Sequence of chain 2.A:
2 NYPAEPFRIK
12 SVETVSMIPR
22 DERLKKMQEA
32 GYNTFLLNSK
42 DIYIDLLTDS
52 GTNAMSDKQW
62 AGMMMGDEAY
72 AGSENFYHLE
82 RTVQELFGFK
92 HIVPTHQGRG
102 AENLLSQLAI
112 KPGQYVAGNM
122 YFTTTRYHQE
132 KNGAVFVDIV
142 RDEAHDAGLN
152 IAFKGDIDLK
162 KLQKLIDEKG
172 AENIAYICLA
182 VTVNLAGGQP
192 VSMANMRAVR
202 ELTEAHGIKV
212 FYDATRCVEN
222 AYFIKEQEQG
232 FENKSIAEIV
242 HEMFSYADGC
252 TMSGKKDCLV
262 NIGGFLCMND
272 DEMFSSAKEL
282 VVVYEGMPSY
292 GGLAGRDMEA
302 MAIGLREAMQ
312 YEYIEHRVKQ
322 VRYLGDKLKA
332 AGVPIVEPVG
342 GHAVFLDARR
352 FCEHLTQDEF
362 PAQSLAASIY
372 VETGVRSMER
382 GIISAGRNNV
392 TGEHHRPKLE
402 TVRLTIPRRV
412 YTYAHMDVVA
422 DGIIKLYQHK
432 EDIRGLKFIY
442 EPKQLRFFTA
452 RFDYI

Binding-site contacts:
Ligand atom C3 contacts residue THR15 of chain 2.B at 4.4 Å.
Ligand atom C2 contacts residue GLU14 of chain 2.B at 3.4 Å.
Ligand atom C contacts residue THR15 of chain 2.B at 3.9 Å.
Ligand atom O contacts residue LYS41 of chain 2.B at 3.5 Å (salt-bridge).
Ligand atom C2 contacts residue ASP68 of chain 2.A at 3.8 Å.
Ligand atom C4 contacts residue THR15 of chain 2.B at 3.8 Å.
Ligand atom N contacts residue LYS41 of chain 2.B at 4.5 Å.
Ligand atom N contacts residue SER40 of chain 2.B at 4.1 Å.
Ligand atom C1 contacts residue ARG9 of chain 1.A at 3.8 Å.
Ligand atom N contacts residue ASP68 of chain 2.A at 3.8 Å.
Ligand atom C contacts residue LYS41 of chain 2.B at 3.7 Å.
Ligand atom C1 contacts residue ILE43 of chain 2.B at 4.2 Å (hydrophobic).
Ligand atom O contacts residue VAL16 of chain 2.B at 3.3 Å.
Ligand atom C1 contacts residue LYS41 of chain 2.B at 4.2 Å.
Ligand atom C4 contacts residue LYS41 of chain 2.B at 3.6 Å.
Ligand atom C2 contacts residue SER40 of chain 2.B at 3.4 Å.
Ligand atom O contacts residue SER40 of chain 2.B at 3.8 Å.
Ligand atom C4 contacts residue SER40 of chain 2.B at 4.5 Å.
Ligand atom C contacts residue SER17 of chain 2.B at 4.3 Å.
Ligand atom O contacts residue ILE43 of chain 2.B at 3.5 Å (h-bond).
Ligand atom O contacts residue THR15 of chain 2.B at 4.0 Å.
Ligand atom C1 contacts residue GLU14 of chain 2.B at 4.2 Å.
Ligand atom C1 contacts residue SER40 of chain 2.B at 3.3 Å.
Ligand atom N contacts residue GLU14 of chain 2.B at 3.7 Å.
Ligand atom C contacts residue SER40 of chain 2.B at 3.6 Å.
Ligand atom C contacts residue ILE43 of chain 2.B at 4.3 Å (hydrophobic).
Ligand atom O contacts residue SER17 of chain 2.B at 3.2 Å (h-bond).
Ligand atom C1 contacts residue THR15 of chain 2.B at 4.5 Å.
Ligand atom C contacts residue VAL16 of chain 2.B at 4.0 Å (hydrophobic).
Ligand atom C2 contacts residue ARG9 of chain 1.A at 4.2 Å.
Ligand atom C3 contacts residue LYS41 of chain 2.B at 4.0 Å.

This small molecule binds to this protein.
Small molecule (SMILES): Oc1ccncc1

Sequence of chain 2.B:
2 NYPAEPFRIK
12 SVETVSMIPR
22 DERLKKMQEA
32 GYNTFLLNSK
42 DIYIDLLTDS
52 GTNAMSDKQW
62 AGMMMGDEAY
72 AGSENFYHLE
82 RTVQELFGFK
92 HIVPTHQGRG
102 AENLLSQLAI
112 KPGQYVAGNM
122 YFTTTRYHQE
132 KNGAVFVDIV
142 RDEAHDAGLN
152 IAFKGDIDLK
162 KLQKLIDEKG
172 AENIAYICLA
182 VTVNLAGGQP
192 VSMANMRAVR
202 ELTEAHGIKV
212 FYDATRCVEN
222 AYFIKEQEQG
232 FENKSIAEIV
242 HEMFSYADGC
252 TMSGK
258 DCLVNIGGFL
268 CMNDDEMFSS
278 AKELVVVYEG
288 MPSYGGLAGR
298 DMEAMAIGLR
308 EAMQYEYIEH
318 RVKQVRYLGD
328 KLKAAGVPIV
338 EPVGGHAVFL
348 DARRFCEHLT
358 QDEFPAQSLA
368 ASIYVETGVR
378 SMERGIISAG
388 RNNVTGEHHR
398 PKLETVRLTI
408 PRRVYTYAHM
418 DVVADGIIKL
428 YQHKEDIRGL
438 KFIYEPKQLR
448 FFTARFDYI

Sequence of chain 1.A:
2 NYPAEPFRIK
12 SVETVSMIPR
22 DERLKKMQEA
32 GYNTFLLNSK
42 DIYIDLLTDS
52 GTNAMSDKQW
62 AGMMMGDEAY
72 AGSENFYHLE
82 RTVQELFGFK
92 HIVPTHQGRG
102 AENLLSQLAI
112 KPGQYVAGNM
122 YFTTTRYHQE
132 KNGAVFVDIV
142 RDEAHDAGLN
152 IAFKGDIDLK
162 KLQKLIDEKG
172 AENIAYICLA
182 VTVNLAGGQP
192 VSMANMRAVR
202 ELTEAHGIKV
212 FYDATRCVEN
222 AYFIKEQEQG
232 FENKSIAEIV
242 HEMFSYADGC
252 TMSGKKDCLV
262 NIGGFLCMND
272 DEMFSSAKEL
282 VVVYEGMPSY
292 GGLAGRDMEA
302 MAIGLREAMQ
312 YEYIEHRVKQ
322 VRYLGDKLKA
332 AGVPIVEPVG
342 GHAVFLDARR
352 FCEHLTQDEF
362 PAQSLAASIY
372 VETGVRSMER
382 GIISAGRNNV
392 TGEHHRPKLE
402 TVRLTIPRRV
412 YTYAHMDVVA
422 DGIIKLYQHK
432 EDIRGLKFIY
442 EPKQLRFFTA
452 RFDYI